Binding-site contacts:
Ligand atom C39 contacts residue THR26 of chain 1.A at 3.3 Å.
Ligand atom O40 contacts residue CYS145 of chain 1.A at 2.5 Å (h-bond).
Ligand atom O22 contacts residue MET165 of chain 1.A at 3.5 Å.
Ligand atom O41 contacts residue CYS145 of chain 1.A at 3.2 Å (h-bond).
Ligand atom C19 contacts residue DMS1 of chain 1.C at 3.3 Å.
Ligand atom C5 contacts residue MET49 of chain 1.A at 3.1 Å (hydrophobic).
Ligand atom C37 contacts residue THR26 of chain 1.A at 3.2 Å.
Ligand atom C35 contacts residue CYS145 of chain 1.A at 2.8 Å (hydrophobic).
Ligand atom C38 contacts residue GLY143 of chain 1.A at 3.2 Å.
Ligand atom N49 contacts residue GLU166 of chain 1.A at 3.6 Å (salt-bridge).
Ligand atom C54 contacts residue ASN142 of chain 1.A at 3.2 Å.
Ligand atom N49 contacts residue PHE140 of chain 1.A at 3.1 Å (h-bond).
Ligand atom C40 contacts residue CYS145 of chain 1.A at 2.7 Å (hydrophobic).
Ligand atom C27 contacts residue GLU166 of chain 1.A at 3.5 Å.
Ligand atom O40 contacts residue HIS41 of chain 1.A at 2.7 Å (h-bond).
Ligand atom C51 contacts residue ASN142 of chain 1.A at 3.5 Å.
Ligand atom O48 contacts residue HIS163 of chain 1.A at 2.5 Å (h-bond).
Ligand atom O48 contacts residue HIS172 of chain 1.A at 3.6 Å.
Ligand atom C18 contacts residue DMS1 of chain 1.C at 3.1 Å.
Ligand atom C32 contacts residue GLU166 of chain 1.A at 3.4 Å.
Ligand atom C3 contacts residue MET165 of chain 1.A at 3.6 Å (hydrophobic).
Ligand atom C5 contacts residue ASP187 of chain 1.A at 3.5 Å.
Ligand atom N23 contacts residue GLU166 of chain 1.A at 3.0 Å (salt-bridge).
Ligand atom C32 contacts residue LEU167 of chain 1.A at 2.8 Å (hydrophobic).
Ligand atom C35 contacts residue GLY143 of chain 1.A at 3.6 Å.
Ligand atom C57 contacts residue CYS145 of chain 1.A at 1.8 Å (hydrophobic).
Ligand atom C6 contacts residue MET49 of chain 1.A at 2.9 Å (hydrophobic).
Ligand atom C4 contacts residue ASP187 of chain 1.A at 3.2 Å.
Ligand atom C32 contacts residue PRO168 of chain 1.A at 3.5 Å (hydrophobic).
Ligand atom N38 contacts residue CYS145 of chain 1.A at 3.1 Å (h-bond).
Ligand atom N38 contacts residue HIS164 of chain 1.A at 3.2 Å (h-bond).
Ligand atom O41 contacts residue SER144 of chain 1.A at 3.1 Å (h-bond).
Ligand atom C19 contacts residue GLU166 of chain 1.A at 3.6 Å.
Ligand atom C47 contacts residue HIS163 of chain 1.A at 3.5 Å.
Ligand atom C17 contacts residue DMS1 of chain 1.C at 3.5 Å.
Ligand atom O41 contacts residue GLY143 of chain 1.A at 2.6 Å (h-bond).
Ligand atom O22 contacts residue GLU166 of chain 1.A at 2.9 Å (salt-bridge).
Ligand atom O48 contacts residue PHE140 of chain 1.A at 3.6 Å.
Ligand atom C42 contacts residue CYS145 of chain 1.A at 3.1 Å (hydrophobic).
Ligand atom C3 contacts residue ARG188 of chain 1.A at 3.6 Å.

Sequence of chain 1.A:
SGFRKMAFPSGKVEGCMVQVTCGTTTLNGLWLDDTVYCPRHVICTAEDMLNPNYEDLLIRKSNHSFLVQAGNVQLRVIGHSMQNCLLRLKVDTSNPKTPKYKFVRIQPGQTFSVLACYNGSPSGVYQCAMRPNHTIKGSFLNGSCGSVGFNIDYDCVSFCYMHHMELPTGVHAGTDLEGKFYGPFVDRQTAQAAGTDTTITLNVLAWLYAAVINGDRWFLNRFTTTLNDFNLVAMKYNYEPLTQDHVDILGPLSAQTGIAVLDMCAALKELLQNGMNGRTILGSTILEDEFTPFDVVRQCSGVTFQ

Sequence of chain 2.A:
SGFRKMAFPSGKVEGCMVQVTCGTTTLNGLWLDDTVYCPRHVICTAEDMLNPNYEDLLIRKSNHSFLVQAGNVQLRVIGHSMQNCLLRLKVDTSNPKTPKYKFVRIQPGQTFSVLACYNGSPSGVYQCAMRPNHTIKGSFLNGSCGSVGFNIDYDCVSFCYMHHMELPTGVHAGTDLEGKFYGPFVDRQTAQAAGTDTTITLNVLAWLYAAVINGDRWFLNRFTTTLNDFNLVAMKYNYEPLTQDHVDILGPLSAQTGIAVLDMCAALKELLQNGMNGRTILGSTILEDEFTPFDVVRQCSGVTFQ

The protein below binds the small molecule below.
Small molecule (SMILES): CC(C)(C)OC(=O)Nc1cccn([C@@H](CC2CCCCC2)C(=O)N[C@@H](C[C@@H]2CC=NC2=O)[C@@H](O)C(=O)NC2CC2)c1=O